Binding-site contacts:
Ligand atom C1 contacts residue NAG1 of chain 1.EA at 2.9 Å.
Ligand atom C3 contacts residue ASP117 of chain 1.A at 4.2 Å.
Ligand atom O7 contacts residue NAG1 of chain 1.EA at 4.4 Å.
Ligand atom O7 contacts residue ASP117 of chain 1.A at 3.0 Å (salt-bridge).
Ligand atom C7 contacts residue NAG1 of chain 1.EA at 3.7 Å.
Ligand atom C5 contacts residue NAG1 of chain 1.EA at 4.0 Å.
Ligand atom C8 contacts residue ASP117 of chain 1.A at 3.6 Å.
Ligand atom C7 contacts residue ASP117 of chain 1.A at 3.0 Å.
Ligand atom C8 contacts residue NAG1 of chain 1.EA at 4.1 Å.
Ligand atom C4 contacts residue NAG1 of chain 1.EA at 4.2 Å.
Ligand atom C7 contacts residue GLN161 of chain 1.A at 4.3 Å.
Ligand atom N2 contacts residue NAG1 of chain 1.EA at 3.0 Å (h-bond).
Ligand atom C1 contacts residue SER159 of chain 1.A at 3.8 Å.
Ligand atom C8 contacts residue GLN161 of chain 1.A at 3.2 Å.
Ligand atom C2 contacts residue NAG1 of chain 1.EA at 3.2 Å.
Ligand atom O7 contacts residue SER159 of chain 1.A at 3.3 Å (h-bond).
Ligand atom O5 contacts residue NAG1 of chain 1.EA at 3.7 Å.
Ligand atom O3 contacts residue NAG1 of chain 1.EA at 4.3 Å.
Ligand atom C3 contacts residue NAG1 of chain 1.EA at 3.3 Å.
Ligand atom C1 contacts residue ASP117 of chain 1.A at 4.4 Å.
Ligand atom C2 contacts residue ASP117 of chain 1.A at 3.3 Å.
Ligand atom N2 contacts residue ASP117 of chain 1.A at 3.1 Å (salt-bridge).
Ligand atom C7 contacts residue SER159 of chain 1.A at 4.0 Å.
Ligand atom O3 contacts residue ASP117 of chain 1.A at 3.7 Å.

The small molecule below binds the protein below.
Small molecule (SMILES): CC(=O)N[C@H]1CO[C@H](CO)[C@@H](O[C@@H]2O[C@H](CO)[C@@H](O)[C@H](O)[C@@H]2O)[C@@H]1O

Sequence of chain 1.A:
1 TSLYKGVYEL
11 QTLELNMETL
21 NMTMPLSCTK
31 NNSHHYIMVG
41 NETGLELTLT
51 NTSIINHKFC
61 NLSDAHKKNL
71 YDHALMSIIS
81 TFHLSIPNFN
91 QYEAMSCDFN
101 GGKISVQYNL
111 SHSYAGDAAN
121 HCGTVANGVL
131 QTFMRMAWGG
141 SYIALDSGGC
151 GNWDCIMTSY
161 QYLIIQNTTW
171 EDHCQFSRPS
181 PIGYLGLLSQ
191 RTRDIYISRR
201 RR